Binding-site contacts:
Ligand atom C1 contacts residue LYS17 of chain 1.A at 3.8 Å.
Ligand atom C2 contacts residue TRP111 of chain 1.A at 4.3 Å (hydrophobic).
Ligand atom C2 contacts residue LYS17 of chain 1.A at 4.4 Å.
Ligand atom O1 contacts residue GLU118 of chain 1.A at 3.6 Å.
Ligand atom O3 contacts residue LYS17 of chain 1.A at 3.8 Å.
Ligand atom O1 contacts residue LYS17 of chain 1.A at 3.5 Å (salt-bridge).
Ligand atom C3 contacts residue LYS17 of chain 1.A at 3.8 Å.
Ligand atom C3 contacts residue TRP111 of chain 1.A at 3.8 Å (hydrophobic).
Ligand atom O3 contacts residue VAL18 of chain 1.A at 3.8 Å.
Ligand atom O3 contacts residue ALA19 of chain 1.A at 4.5 Å.
Ligand atom O1 contacts residue TRP111 of chain 1.A at 4.5 Å.

A protein and the small-molecule ligand that binds it are described below.
Small molecule (SMILES): OCCCO

Sequence of chain 1.A:
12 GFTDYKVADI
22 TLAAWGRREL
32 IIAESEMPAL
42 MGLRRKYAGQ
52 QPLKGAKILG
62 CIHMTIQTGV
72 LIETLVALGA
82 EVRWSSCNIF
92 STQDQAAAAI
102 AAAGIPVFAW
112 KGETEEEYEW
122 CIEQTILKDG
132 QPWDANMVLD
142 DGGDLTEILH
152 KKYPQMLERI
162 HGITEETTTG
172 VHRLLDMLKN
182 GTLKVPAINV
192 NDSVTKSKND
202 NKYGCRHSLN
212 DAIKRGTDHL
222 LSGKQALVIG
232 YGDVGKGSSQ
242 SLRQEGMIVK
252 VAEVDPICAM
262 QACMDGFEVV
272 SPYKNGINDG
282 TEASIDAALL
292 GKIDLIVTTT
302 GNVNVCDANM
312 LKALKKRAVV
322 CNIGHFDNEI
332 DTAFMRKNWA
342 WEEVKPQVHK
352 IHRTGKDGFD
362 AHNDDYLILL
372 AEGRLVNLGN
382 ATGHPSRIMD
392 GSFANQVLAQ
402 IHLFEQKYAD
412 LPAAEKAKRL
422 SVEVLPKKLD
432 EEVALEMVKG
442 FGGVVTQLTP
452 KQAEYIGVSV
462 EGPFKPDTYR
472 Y